The small molecule below binds the protein below.
Small molecule (SMILES): CC[C@H](NC)C(=O)N[C@@H]1C(=O)N2[C@@H](CC[C@@H]1CO)CC[C@H]2C(=O)N[C@@H](c1ccccc1)c1cn(CCCCc2ccc(CCCCn3cc([C@@H](NC(=O)[C@@H]4CC[C@@H]5CC[C@H](CO)[C@H](NC(=O)[C@H](CC)NC)C(=O)N54)c4ccccc4)nn3)cc2)nn1

Sequence of chain 1.A:
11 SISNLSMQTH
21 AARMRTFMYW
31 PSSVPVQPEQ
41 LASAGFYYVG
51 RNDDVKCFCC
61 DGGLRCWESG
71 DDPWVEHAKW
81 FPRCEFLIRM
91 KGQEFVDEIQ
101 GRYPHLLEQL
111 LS

Binding-site contacts:
Ligand atom CBD contacts residue ASP71 of chain 1.C at 3.2 Å.
Ligand atom CAA contacts residue ARG65 of chain 1.A at 3.5 Å.
Ligand atom OAF contacts residue GLU76 of chain 1.C at 3.3 Å (salt-bridge).
Ligand atom CAD contacts residue GLU68 of chain 1.C at 3.3 Å.
Ligand atom CAV contacts residue ARG65 of chain 1.C at 3.5 Å.
Ligand atom CA contacts residue ARG65 of chain 1.A at 3.4 Å.
Ligand atom CAC contacts residue ASP71 of chain 1.A at 3.2 Å.
Ligand atom CAS contacts residue ARG65 of chain 1.A at 3.6 Å.
Ligand atom CAS contacts residue LEU64 of chain 1.A at 3.4 Å (hydrophobic).
Ligand atom N contacts residue ASP71 of chain 1.A at 3.2 Å (salt-bridge).
Ligand atom CBU contacts residue THR113 of chain 1.C at 3.3 Å.
Ligand atom CBD contacts residue GLU76 of chain 1.C at 3.4 Å.
Ligand atom CCV contacts residue CYS66 of chain 1.C at 3.2 Å (hydrophobic).
Ligand atom CAB contacts residue ARG65 of chain 1.C at 3.5 Å.
Ligand atom OAI contacts residue ARG65 of chain 1.A at 3.1 Å (salt-bridge).
Ligand atom CBL contacts residue LEU110 of chain 1.A at 3.3 Å (hydrophobic).
Ligand atom OAJ contacts residue ARG65 of chain 1.C at 3.0 Å (salt-bridge).
Ligand atom N contacts residue CYS66 of chain 1.A at 3.4 Å (h-bond).
Ligand atom CAB contacts residue GLU76 of chain 1.C at 3.5 Å.
Ligand atom CAD contacts residue ASP71 of chain 1.C at 3.2 Å.
Ligand atom CAP contacts residue LYS56 of chain 1.A at 3.6 Å.
Ligand atom CCV contacts residue ARG65 of chain 1.C at 3.2 Å.
Ligand atom CCY contacts residue GLY63 of chain 1.A at 3.5 Å.
Ligand atom CA contacts residue CYS66 of chain 1.A at 3.4 Å (hydrophobic).
Ligand atom CAS contacts residue GLY63 of chain 1.A at 3.4 Å.
Ligand atom CCO contacts residue ARG65 of chain 1.A at 3.5 Å.
Ligand atom NCD contacts residue GLY63 of chain 1.C at 2.9 Å (h-bond).
Ligand atom CAR contacts residue LEU64 of chain 1.C at 3.5 Å (hydrophobic).
Ligand atom CB contacts residue ASP71 of chain 1.A at 3.3 Å.
Ligand atom CBF contacts residue LEU110 of chain 1.A at 3.5 Å (hydrophobic).
Ligand atom NCB contacts residue ASP71 of chain 1.C at 3.4 Å (salt-bridge).
Ligand atom CAO contacts residue LEU64 of chain 1.A at 3.4 Å (hydrophobic).
Ligand atom NCF contacts residue ARG65 of chain 1.C at 2.9 Å (salt-bridge).
Ligand atom NCE contacts residue ARG65 of chain 1.A at 3.1 Å (salt-bridge).
Ligand atom CCZ contacts residue GLY63 of chain 1.C at 3.4 Å.
Ligand atom CAV contacts residue GLY63 of chain 1.C at 3.5 Å.
Ligand atom NCB contacts residue GLU68 of chain 1.C at 3.4 Å (salt-bridge).
Ligand atom OAL contacts residue CYS66 of chain 1.C at 3.5 Å.
Ligand atom NCB contacts residue CYS66 of chain 1.C at 2.8 Å (h-bond).
Ligand atom NCC contacts residue GLY63 of chain 1.A at 3.1 Å (h-bond).

Sequence of chain 1.C:
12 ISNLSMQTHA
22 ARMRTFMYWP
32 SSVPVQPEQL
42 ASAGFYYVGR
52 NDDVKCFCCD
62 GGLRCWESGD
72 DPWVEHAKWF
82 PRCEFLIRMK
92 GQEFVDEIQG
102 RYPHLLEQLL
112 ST